Sequence of chain 1.B:
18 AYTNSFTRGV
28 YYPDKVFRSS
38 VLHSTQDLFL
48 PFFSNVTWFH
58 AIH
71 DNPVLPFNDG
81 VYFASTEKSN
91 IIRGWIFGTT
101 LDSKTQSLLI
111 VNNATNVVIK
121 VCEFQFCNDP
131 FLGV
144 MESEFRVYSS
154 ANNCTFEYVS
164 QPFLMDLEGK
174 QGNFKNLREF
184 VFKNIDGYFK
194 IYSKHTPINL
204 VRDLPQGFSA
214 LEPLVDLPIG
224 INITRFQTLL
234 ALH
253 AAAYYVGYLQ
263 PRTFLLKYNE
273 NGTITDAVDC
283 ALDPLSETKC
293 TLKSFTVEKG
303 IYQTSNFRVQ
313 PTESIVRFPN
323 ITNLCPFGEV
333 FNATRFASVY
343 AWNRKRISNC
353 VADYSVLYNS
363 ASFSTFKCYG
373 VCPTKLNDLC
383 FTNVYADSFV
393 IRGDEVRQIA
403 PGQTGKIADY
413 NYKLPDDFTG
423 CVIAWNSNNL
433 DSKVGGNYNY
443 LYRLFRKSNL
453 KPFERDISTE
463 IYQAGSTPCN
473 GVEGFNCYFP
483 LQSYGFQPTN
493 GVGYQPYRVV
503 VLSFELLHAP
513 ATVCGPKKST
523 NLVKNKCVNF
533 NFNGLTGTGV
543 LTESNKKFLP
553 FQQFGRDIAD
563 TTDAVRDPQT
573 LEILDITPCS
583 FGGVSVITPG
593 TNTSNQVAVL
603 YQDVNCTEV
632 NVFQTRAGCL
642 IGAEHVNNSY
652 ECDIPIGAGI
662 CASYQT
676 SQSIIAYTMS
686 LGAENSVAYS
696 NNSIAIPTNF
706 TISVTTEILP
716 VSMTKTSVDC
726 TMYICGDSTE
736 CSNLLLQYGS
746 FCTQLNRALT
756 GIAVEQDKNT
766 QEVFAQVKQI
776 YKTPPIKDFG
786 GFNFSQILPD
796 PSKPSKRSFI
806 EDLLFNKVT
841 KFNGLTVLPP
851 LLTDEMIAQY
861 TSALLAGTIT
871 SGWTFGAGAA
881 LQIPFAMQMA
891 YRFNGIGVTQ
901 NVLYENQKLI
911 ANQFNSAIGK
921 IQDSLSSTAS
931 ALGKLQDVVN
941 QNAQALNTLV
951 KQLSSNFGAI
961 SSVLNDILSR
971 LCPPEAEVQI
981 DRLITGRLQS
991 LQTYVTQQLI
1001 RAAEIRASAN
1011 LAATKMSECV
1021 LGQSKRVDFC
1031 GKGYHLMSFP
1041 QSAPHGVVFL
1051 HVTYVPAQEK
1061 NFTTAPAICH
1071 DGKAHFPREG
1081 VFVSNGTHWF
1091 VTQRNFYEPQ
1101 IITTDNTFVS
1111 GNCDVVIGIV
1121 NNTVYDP

The small molecule below binds the protein below.
Small molecule (SMILES): CC(=O)N[C@@H]1[C@@H](O)[C@H](O)[C@@H](CO)O[C@H]1O

Binding-site contacts:
Ligand atom C7 contacts residue ASN648 of chain 1.B at 3.2 Å.
Ligand atom N2 contacts residue ASN648 of chain 1.B at 2.8 Å (h-bond).
Ligand atom C4 contacts residue ASN648 of chain 1.B at 4.3 Å.
Ligand atom C1 contacts residue ASN648 of chain 1.B at 1.4 Å.
Ligand atom C2 contacts residue ASN648 of chain 1.B at 2.5 Å.
Ligand atom C3 contacts residue ASN648 of chain 1.B at 3.8 Å.
Ligand atom C5 contacts residue ASN648 of chain 1.B at 3.8 Å.
Ligand atom C8 contacts residue ASN648 of chain 1.B at 4.3 Å.
Ligand atom O5 contacts residue ASN648 of chain 1.B at 2.5 Å (h-bond).
Ligand atom O7 contacts residue ASN648 of chain 1.B at 3.3 Å (h-bond).